Binding-site contacts:
Ligand atom C5 contacts residue TRP47 of chain 2.E at 4.0 Å (hydrophobic).
Ligand atom N9 contacts residue GLU140 of chain 2.E at 4.1 Å.
Ligand atom C1' contacts residue GLU140 of chain 2.E at 3.2 Å.
Ligand atom C8 contacts residue TRP47 of chain 2.E at 4.0 Å (hydrophobic).
Ligand atom N9 contacts residue TRP47 of chain 2.E at 4.0 Å.
Ligand atom N3 contacts residue TRP47 of chain 2.E at 3.9 Å.
Ligand atom C1' contacts residue TRP47 of chain 2.E at 4.3 Å (hydrophobic).
Ligand atom N7 contacts residue LYS143 of chain 2.E at 3.7 Å.
Ligand atom N6 contacts residue TRP47 of chain 2.E at 4.2 Å.
Ligand atom C8 contacts residue LYS143 of chain 2.E at 2.8 Å.
Ligand atom O4' contacts residue TRP47 of chain 2.E at 4.0 Å.
Ligand atom O4' contacts residue GLU140 of chain 2.E at 4.1 Å.
Ligand atom C2' contacts residue LYS143 of chain 2.E at 4.5 Å.
Ligand atom N9 contacts residue LYS143 of chain 2.E at 3.8 Å.
Ligand atom C4 contacts residue TRP47 of chain 2.E at 3.9 Å (hydrophobic).
Ligand atom C2' contacts residue GLU140 of chain 2.E at 3.5 Å.
Ligand atom O4' contacts residue LYS143 of chain 2.E at 4.2 Å.
Ligand atom C2 contacts residue TRP47 of chain 2.E at 3.8 Å (hydrophobic).
Ligand atom C8 contacts residue GLU140 of chain 2.E at 4.1 Å.
Ligand atom C1' contacts residue LYS143 of chain 2.E at 4.0 Å.
Ligand atom N1 contacts residue TRP47 of chain 2.E at 3.8 Å.
Ligand atom N7 contacts residue TRP47 of chain 2.E at 4.0 Å.
Ligand atom O2' contacts residue GLU140 of chain 2.E at 3.0 Å (salt-bridge).
Ligand atom C6 contacts residue TRP47 of chain 2.E at 3.9 Å (hydrophobic).

A small-molecule ligand and the protein it binds are described below.
Small molecule (SMILES): Nc1ncnc2c1ncn2[C@@H]1O[C@H](COP(=O)=O)[C@@H](O[P](=O)(O)OC[C@H]2O[C@@H](n3ccc(=O)[nH]c3=O)[C@H](O)[C@@H]2O)[C@H]1O

Sequence of chain 2.E:
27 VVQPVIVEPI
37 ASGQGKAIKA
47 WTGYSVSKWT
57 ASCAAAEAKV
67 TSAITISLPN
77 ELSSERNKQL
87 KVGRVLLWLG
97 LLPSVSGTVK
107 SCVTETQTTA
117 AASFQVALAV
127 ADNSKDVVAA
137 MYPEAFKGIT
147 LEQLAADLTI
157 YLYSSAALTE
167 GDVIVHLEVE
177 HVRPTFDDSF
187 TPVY